Sequence of chain 1.C:
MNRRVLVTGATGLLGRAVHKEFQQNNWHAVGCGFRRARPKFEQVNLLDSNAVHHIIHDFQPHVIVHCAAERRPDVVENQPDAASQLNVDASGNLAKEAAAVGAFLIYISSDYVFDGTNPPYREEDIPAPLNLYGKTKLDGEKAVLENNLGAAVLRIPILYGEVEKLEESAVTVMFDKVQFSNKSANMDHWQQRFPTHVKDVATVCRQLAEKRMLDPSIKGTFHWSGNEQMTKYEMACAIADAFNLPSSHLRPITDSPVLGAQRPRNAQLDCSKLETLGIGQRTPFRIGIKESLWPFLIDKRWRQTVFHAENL

Sequence of chain 1.A:
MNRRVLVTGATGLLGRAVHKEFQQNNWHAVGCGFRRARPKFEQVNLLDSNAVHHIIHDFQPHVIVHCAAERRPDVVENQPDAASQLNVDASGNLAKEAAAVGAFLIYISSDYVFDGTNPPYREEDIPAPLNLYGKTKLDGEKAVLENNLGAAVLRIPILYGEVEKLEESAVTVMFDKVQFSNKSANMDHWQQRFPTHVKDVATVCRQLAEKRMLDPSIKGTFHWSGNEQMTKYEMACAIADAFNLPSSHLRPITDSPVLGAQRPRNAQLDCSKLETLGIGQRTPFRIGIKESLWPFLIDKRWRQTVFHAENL

Binding-site contacts:
Ligand atom O2 contacts residue ASP58 of chain 1.C at 2.6 Å (salt-bridge).
Ligand atom C4 contacts residue THR305 of chain 1.A at 3.7 Å.
Ligand atom C8 contacts residue HIS54 of chain 1.C at 3.9 Å.
Ligand atom C9 contacts residue ASN311 of chain 1.A at 3.5 Å.
Ligand atom C3 contacts residue ASP58 of chain 1.C at 3.5 Å.
Ligand atom C14 contacts residue THR305 of chain 1.A at 3.5 Å.
Ligand atom C13 contacts residue HIS308 of chain 1.A at 3.2 Å.
Ligand atom C2 contacts residue GLU42 of chain 1.C at 3.7 Å.
Ligand atom C6 contacts residue VAL306 of chain 1.A at 3.9 Å (hydrophobic).
Ligand atom C2 contacts residue VAL306 of chain 1.A at 3.7 Å (hydrophobic).
Ligand atom C11 contacts residue ASN311 of chain 1.A at 3.9 Å.
Ligand atom C1 contacts residue VAL306 of chain 1.A at 3.6 Å (hydrophobic).
Ligand atom C8 contacts residue THR305 of chain 1.A at 3.2 Å.
Ligand atom C12 contacts residue GLU310 of chain 1.A at 3.5 Å.
Ligand atom C11 contacts residue GLU310 of chain 1.A at 3.4 Å.
Ligand atom O2 contacts residue ARG303 of chain 1.A at 3.2 Å.
Ligand atom C7 contacts residue ALA51 of chain 1.C at 3.9 Å (hydrophobic).
Ligand atom C10 contacts residue ALA51 of chain 1.C at 3.6 Å (hydrophobic).
Ligand atom O1 contacts residue ASN50 of chain 1.C at 3.5 Å.
Ligand atom C7 contacts residue HIS54 of chain 1.C at 3.7 Å.
Ligand atom C1 contacts residue GLU42 of chain 1.C at 3.6 Å.
Ligand atom C4 contacts residue VAL306 of chain 1.A at 3.8 Å (hydrophobic).
Ligand atom C10 contacts residue ASN311 of chain 1.A at 3.4 Å.
Ligand atom C2 contacts residue ARG303 of chain 1.A at 3.7 Å.
Ligand atom C3 contacts residue ARG303 of chain 1.A at 3.9 Å.
Ligand atom C11 contacts residue ALA51 of chain 1.C at 3.9 Å (hydrophobic).
Ligand atom O2 contacts residue TRP302 of chain 1.A at 3.5 Å.
Ligand atom C8 contacts residue ASN311 of chain 1.A at 3.7 Å.
Ligand atom C3 contacts residue VAL306 of chain 1.A at 3.8 Å (hydrophobic).
Ligand atom O3 contacts residue GLU42 of chain 1.C at 2.6 Å (salt-bridge).
Ligand atom C12 contacts residue ASN50 of chain 1.C at 3.9 Å.
Ligand atom C9 contacts residue THR305 of chain 1.A at 3.8 Å.
Ligand atom C4 contacts residue ASP58 of chain 1.C at 3.4 Å.
Ligand atom C9 contacts residue HIS54 of chain 1.C at 3.9 Å.
Ligand atom C14 contacts residue HIS54 of chain 1.C at 3.3 Å.
Ligand atom C2 contacts residue TRP302 of chain 1.A at 3.9 Å (hydrophobic).
Ligand atom C14 contacts residue HIS308 of chain 1.A at 3.5 Å.
Ligand atom C11 contacts residue ASP48 of chain 1.C at 3.9 Å.
Ligand atom C13 contacts residue HIS54 of chain 1.C at 3.3 Å.
Ligand atom O1 contacts residue GLU310 of chain 1.A at 3.4 Å (salt-bridge).

A small-molecule ligand and the protein it binds are described below.
Small molecule (SMILES): Oc1ccc(/C=C/c2cc(O)cc(O)c2)cc1